Binding-site contacts:
Ligand atom C3 contacts residue ASN367 of chain 2.A at 3.6 Å.
Ligand atom N2 contacts residue SER368 of chain 2.A at 3.6 Å (h-bond).
Ligand atom O5 contacts residue ASN367 of chain 2.A at 2.4 Å (h-bond).
Ligand atom C8 contacts residue SER369 of chain 2.A at 3.7 Å.
Ligand atom C8 contacts residue THR376 of chain 2.A at 3.9 Å.
Ligand atom O7 contacts residue ASN390 of chain 2.A at 4.5 Å.
Ligand atom O7 contacts residue NAG1 of chain 2.H at 3.0 Å (h-bond).
Ligand atom C1 contacts residue SER368 of chain 2.A at 4.2 Å.
Ligand atom C8 contacts residue NAG1 of chain 2.H at 4.2 Å.
Ligand atom C7 contacts residue SER368 of chain 2.A at 3.9 Å.
Ligand atom C5 contacts residue ASN367 of chain 2.A at 3.6 Å.
Ligand atom C7 contacts residue ASN367 of chain 2.A at 3.4 Å.
Ligand atom O3 contacts residue NAG1 of chain 2.H at 4.2 Å.
Ligand atom C8 contacts residue SER368 of chain 2.A at 3.2 Å.
Ligand atom C4 contacts residue ASN367 of chain 2.A at 4.2 Å.
Ligand atom C4 contacts residue NAG2 of chain 2.H at 4.3 Å.
Ligand atom N2 contacts residue ASN367 of chain 2.A at 2.8 Å (h-bond).
Ligand atom C8 contacts residue ASN367 of chain 2.A at 4.5 Å.
Ligand atom C1 contacts residue ASN367 of chain 2.A at 1.4 Å.
Ligand atom C2 contacts residue ASN367 of chain 2.A at 2.4 Å.
Ligand atom O7 contacts residue ASN367 of chain 2.A at 3.6 Å (h-bond).
Ligand atom O4 contacts residue NAG2 of chain 2.H at 4.0 Å.
Ligand atom C7 contacts residue NAG1 of chain 2.H at 3.9 Å.

Sequence of chain 2.A:
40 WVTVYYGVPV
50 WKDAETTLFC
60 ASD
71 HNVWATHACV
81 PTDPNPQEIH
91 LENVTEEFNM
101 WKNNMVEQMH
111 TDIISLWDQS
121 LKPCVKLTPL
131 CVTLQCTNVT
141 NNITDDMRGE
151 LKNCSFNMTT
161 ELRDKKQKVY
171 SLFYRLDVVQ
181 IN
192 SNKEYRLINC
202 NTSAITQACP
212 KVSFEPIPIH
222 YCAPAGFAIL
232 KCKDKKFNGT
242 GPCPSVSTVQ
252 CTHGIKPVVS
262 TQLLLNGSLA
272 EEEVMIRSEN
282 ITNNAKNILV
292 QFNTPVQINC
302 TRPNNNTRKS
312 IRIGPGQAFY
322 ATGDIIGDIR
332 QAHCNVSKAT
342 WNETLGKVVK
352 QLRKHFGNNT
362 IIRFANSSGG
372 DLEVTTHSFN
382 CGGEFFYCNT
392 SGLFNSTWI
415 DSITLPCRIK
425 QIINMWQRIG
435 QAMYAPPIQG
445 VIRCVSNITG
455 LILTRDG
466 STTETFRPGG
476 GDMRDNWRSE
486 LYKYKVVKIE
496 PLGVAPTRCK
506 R

The protein below binds the small molecule below.
Small molecule (SMILES): CC(=O)N[C@@H]1[C@@H](O)[C@H](O)[C@@H](CO)O[C@H]1O